Sequence of chain 1.B:
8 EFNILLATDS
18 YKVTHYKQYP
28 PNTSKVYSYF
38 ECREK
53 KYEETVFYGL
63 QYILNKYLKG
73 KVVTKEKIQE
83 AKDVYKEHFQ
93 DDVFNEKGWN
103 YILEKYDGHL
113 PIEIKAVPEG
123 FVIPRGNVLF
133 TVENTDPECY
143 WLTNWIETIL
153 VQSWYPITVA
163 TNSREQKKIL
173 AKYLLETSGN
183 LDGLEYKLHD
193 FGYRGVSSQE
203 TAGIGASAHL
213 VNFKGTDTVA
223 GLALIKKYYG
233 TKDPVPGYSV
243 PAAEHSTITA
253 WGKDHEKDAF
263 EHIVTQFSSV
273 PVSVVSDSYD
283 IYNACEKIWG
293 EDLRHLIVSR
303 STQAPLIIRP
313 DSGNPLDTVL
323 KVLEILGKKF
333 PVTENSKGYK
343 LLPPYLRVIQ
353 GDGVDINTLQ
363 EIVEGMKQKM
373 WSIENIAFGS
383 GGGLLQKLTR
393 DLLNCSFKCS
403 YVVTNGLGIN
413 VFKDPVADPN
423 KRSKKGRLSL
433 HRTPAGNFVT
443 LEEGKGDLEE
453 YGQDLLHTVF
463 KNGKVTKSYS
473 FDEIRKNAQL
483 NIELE

Binding-site contacts:
Ligand atom C27 contacts residue TYR18 of chain 1.B at 3.5 Å (hydrophobic).
Ligand atom C23 contacts residue TYR18 of chain 1.B at 3.5 Å (hydrophobic).
Ligand atom C28 contacts residue TYR18 of chain 1.B at 3.6 Å (hydrophobic).
Ligand atom C28 contacts residue ARG311 of chain 1.A at 3.5 Å.
Ligand atom O19 contacts residue PHE193 of chain 1.A at 3.6 Å.
Ligand atom N17 contacts residue ALA244 of chain 1.A at 3.5 Å.
Ligand atom N20 contacts residue ALA244 of chain 1.A at 3.8 Å.
Ligand atom C21 contacts residue ASP219 of chain 1.A at 3.2 Å.
Ligand atom C24 contacts residue PHE193 of chain 1.A at 3.8 Å (hydrophobic).
Ligand atom C26 contacts residue TYR18 of chain 1.B at 3.5 Å (hydrophobic).
Ligand atom C18 contacts residue SER275 of chain 1.A at 3.5 Å.
Ligand atom C28 contacts residue PHE193 of chain 1.A at 3.5 Å (hydrophobic).
Ligand atom C24 contacts residue ARG196 of chain 1.A at 3.5 Å.
Ligand atom C22 contacts residue ASP219 of chain 1.A at 3.6 Å.
Ligand atom C22 contacts residue PHE193 of chain 1.A at 3.6 Å (hydrophobic).
Ligand atom C21 contacts residue PHE193 of chain 1.A at 3.6 Å (hydrophobic).
Ligand atom C15 contacts residue VAL242 of chain 1.A at 3.8 Å (hydrophobic).
Ligand atom C22 contacts residue TYR18 of chain 1.B at 3.7 Å (hydrophobic).
Ligand atom N20 contacts residue PHE193 of chain 1.A at 3.3 Å.
Ligand atom O19 contacts residue ARG311 of chain 1.A at 3.7 Å.
Ligand atom C24 contacts residue TYR18 of chain 1.B at 3.8 Å (hydrophobic).
Ligand atom C23 contacts residue PHE193 of chain 1.A at 3.7 Å (hydrophobic).
Ligand atom C26 contacts residue PHE193 of chain 1.A at 3.6 Å (hydrophobic).
Ligand atom C9 contacts residue ALA379 of chain 1.A at 3.6 Å (hydrophobic).
Ligand atom C10 contacts residue ILE351 of chain 1.A at 3.6 Å (hydrophobic).
Ligand atom N25 contacts residue TYR18 of chain 1.B at 3.5 Å (h-bond).
Ligand atom C27 contacts residue PHE193 of chain 1.A at 3.6 Å (hydrophobic).
Ligand atom C26 contacts residue ARG311 of chain 1.A at 3.8 Å.
Ligand atom C16 contacts residue SER275 of chain 1.A at 3.5 Å.
Ligand atom C21 contacts residue TYR18 of chain 1.B at 3.6 Å (hydrophobic).
Ligand atom N25 contacts residue ARG196 of chain 1.A at 3.5 Å (salt-bridge).
Ligand atom O19 contacts residue SER275 of chain 1.A at 2.6 Å (h-bond).
Ligand atom O19 contacts residue ALA244 of chain 1.A at 3.8 Å.
Ligand atom C12 contacts residue HIS191 of chain 1.A at 3.8 Å.
Ligand atom C9 contacts residue ILE351 of chain 1.A at 3.6 Å (hydrophobic).
Ligand atom C14 contacts residue HIS191 of chain 1.A at 3.6 Å.
Ligand atom C23 contacts residue ASP219 of chain 1.A at 3.4 Å.
Ligand atom C14 contacts residue ILE351 of chain 1.A at 3.3 Å (hydrophobic).
Ligand atom C18 contacts residue PHE193 of chain 1.A at 3.4 Å (hydrophobic).
Ligand atom C18 contacts residue ALA244 of chain 1.A at 3.5 Å (hydrophobic).

This protein binds this small molecule.
Small molecule (SMILES): CC(C)(C)OC(=O)N1CCC2(CC1)C[C@@H]2CNC(=O)N1Cc2ccncc2C1

Sequence of chain 1.A:
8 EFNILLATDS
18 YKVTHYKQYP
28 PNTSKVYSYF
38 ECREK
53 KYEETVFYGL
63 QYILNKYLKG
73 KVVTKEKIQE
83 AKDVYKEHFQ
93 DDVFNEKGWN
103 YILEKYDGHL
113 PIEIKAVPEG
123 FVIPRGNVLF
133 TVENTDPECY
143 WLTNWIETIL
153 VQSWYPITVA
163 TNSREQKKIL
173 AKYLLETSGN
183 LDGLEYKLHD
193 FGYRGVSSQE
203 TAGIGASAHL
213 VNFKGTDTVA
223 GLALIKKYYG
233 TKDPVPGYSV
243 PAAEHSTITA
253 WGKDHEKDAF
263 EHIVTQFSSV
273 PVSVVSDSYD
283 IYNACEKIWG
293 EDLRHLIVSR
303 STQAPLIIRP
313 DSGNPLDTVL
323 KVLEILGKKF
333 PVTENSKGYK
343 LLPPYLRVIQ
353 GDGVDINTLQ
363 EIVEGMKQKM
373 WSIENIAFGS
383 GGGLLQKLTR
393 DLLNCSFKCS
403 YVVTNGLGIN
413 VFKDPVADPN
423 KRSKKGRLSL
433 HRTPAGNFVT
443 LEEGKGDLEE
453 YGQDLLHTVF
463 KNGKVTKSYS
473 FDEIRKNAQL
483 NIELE